Sequence of chain 1.A:
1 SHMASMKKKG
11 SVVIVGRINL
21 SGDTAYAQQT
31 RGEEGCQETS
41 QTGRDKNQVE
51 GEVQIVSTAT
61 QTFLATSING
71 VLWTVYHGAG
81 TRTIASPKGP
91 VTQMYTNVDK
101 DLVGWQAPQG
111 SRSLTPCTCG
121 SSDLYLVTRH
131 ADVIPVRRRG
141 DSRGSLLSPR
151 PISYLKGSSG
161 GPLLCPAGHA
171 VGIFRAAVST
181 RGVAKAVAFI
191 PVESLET

This protein binds this small molecule.
Small molecule (SMILES): COc1ccc2nc(C)c(O[C@@H]3C[C@H]4C(=O)N[C@]5(C(=O)NS(=O)(=O)C6(C)CC6)C[C@H]5/C=C\CCCCC[C@H](NC(=O)OCC5(C)CC5)C(=O)N4C3)nc2c1

Binding-site contacts:
Ligand atom O31 contacts residue TYR76 of chain 1.A at 3.3 Å.
Ligand atom O36 contacts residue GLY157 of chain 1.A at 3.0 Å (h-bond).
Ligand atom N08 contacts residue ARG175 of chain 1.A at 2.8 Å (salt-bridge).
Ligand atom O39 contacts residue GLY157 of chain 1.A at 3.1 Å.
Ligand atom C33 contacts residue ARG175 of chain 1.A at 3.5 Å.
Ligand atom S37 contacts residue SER159 of chain 1.A at 3.6 Å (h-bond).
Ligand atom C24 contacts residue ASP101 of chain 1.A at 3.5 Å.
Ligand atom C45 contacts residue LEU155 of chain 1.A at 3.5 Å (hydrophobic).
Ligand atom C23 contacts residue HIS77 of chain 1.A at 3.4 Å.
Ligand atom C06 contacts residue HIS77 of chain 1.A at 3.6 Å.
Ligand atom C43 contacts residue HIS77 of chain 1.A at 3.5 Å.
Ligand atom C27 contacts residue HIS77 of chain 1.A at 3.3 Å.
Ligand atom C29 contacts residue VAL98 of chain 1.A at 3.4 Å (hydrophobic).
Ligand atom O38 contacts residue GLY157 of chain 1.A at 2.7 Å (h-bond).
Ligand atom N13 contacts residue ALA177 of chain 1.A at 2.9 Å (h-bond).
Ligand atom N25 contacts residue ARG175 of chain 1.A at 3.5 Å (salt-bridge).
Ligand atom N22 contacts residue HIS77 of chain 1.A at 3.5 Å.
Ligand atom N25 contacts residue ASP101 of chain 1.A at 3.3 Å (salt-bridge).
Ligand atom C46 contacts residue ILE152 of chain 1.A at 3.5 Å (hydrophobic).
Ligand atom C30 contacts residue VAL98 of chain 1.A at 3.5 Å (hydrophobic).
Ligand atom C32 contacts residue SO41 of chain 1.N at 3.1 Å.
Ligand atom C18 contacts residue ALA177 of chain 1.A at 3.6 Å (hydrophobic).
Ligand atom N08 contacts residue HIS77 of chain 1.A at 3.5 Å.
Ligand atom C54 contacts residue ALA188 of chain 1.A at 3.6 Å (hydrophobic).
Ligand atom O39 contacts residue SER159 of chain 1.A at 2.9 Å (h-bond).
Ligand atom C43 contacts residue GLN61 of chain 1.A at 3.1 Å.
Ligand atom O36 contacts residue SER158 of chain 1.A at 3.6 Å (h-bond).
Ligand atom O36 contacts residue SER159 of chain 1.A at 3.6 Å (h-bond).
Ligand atom C30 contacts residue ASP101 of chain 1.A at 3.6 Å.
Ligand atom O39 contacts residue PHE63 of chain 1.A at 3.5 Å.
Ligand atom O12 contacts residue ALA176 of chain 1.A at 3.1 Å.
Ligand atom C53 contacts residue VAL178 of chain 1.A at 3.6 Å (hydrophobic).
Ligand atom N35 contacts residue HIS77 of chain 1.A at 3.0 Å (h-bond).
Ligand atom C02 contacts residue HIS77 of chain 1.A at 3.4 Å.
Ligand atom C34 contacts residue SER159 of chain 1.A at 3.5 Å.
Ligand atom C42 contacts residue GLN61 of chain 1.A at 3.4 Å.
Ligand atom C41 contacts residue HIS77 of chain 1.A at 3.4 Å.
Ligand atom C49 contacts residue PHE174 of chain 1.A at 3.2 Å (hydrophobic).
Ligand atom N35 contacts residue SER159 of chain 1.A at 3.4 Å (h-bond).
Ligand atom O12 contacts residue ALA177 of chain 1.A at 3.1 Å (h-bond).